This small molecule binds to this protein.
Small molecule (SMILES): Nc1nc(=O)c2ncn(CCN(CCOCCP(=O)(O)O)CCP(=O)(O)O)c2[nH]1

Binding-site contacts:
Ligand atom N2 contacts residue PHE186 of chain 1.G at 4.0 Å.
Ligand atom OAH contacts residue THR138 of chain 1.G at 4.0 Å.
Ligand atom OAH contacts residue ASP137 of chain 1.G at 3.2 Å (salt-bridge).
Ligand atom O6 contacts residue LYS185 of chain 1.G at 3.2 Å (salt-bridge).
Ligand atom C5 contacts residue LYS165 of chain 1.G at 3.8 Å.
Ligand atom CAL contacts residue MG1 of chain 1.W at 3.6 Å.
Ligand atom OAG contacts residue THR138 of chain 1.G at 3.6 Å.
Ligand atom C6 contacts residue VAL187 of chain 1.G at 3.7 Å (hydrophobic).
Ligand atom CAM contacts residue ILE135 of chain 1.G at 3.9 Å (hydrophobic).
Ligand atom C6 contacts residue PHE186 of chain 1.G at 3.7 Å (hydrophobic).
Ligand atom N7 contacts residue LYS165 of chain 1.G at 3.1 Å (salt-bridge).
Ligand atom OAH contacts residue GLY139 of chain 1.G at 3.7 Å.
Ligand atom N1 contacts residue VAL187 of chain 1.G at 3.0 Å (h-bond).
Ligand atom OAH contacts residue ILE136 of chain 1.G at 3.5 Å.
Ligand atom C5 contacts residue ILE135 of chain 1.G at 3.8 Å (hydrophobic).
Ligand atom C2 contacts residue ASP193 of chain 1.G at 4.0 Å.
Ligand atom PBC contacts residue THR138 of chain 1.G at 3.7 Å.
Ligand atom OAG contacts residue THR141 of chain 1.G at 2.7 Å (h-bond).
Ligand atom N1 contacts residue PHE186 of chain 1.G at 3.5 Å.
Ligand atom OAG contacts residue LYS140 of chain 1.G at 3.7 Å.
Ligand atom PBC contacts residue ASP137 of chain 1.G at 3.9 Å.
Ligand atom C6 contacts residue ILE135 of chain 1.G at 4.0 Å (hydrophobic).
Ligand atom PBC contacts residue GLY139 of chain 1.G at 4.0 Å.
Ligand atom O6 contacts residue LYS165 of chain 1.G at 3.1 Å (salt-bridge).
Ligand atom C8 contacts residue ASP137 of chain 1.G at 3.8 Å.
Ligand atom CAN contacts residue THR141 of chain 1.G at 3.8 Å.
Ligand atom N2 contacts residue VAL187 of chain 1.G at 3.8 Å.
Ligand atom OAD contacts residue ASP137 of chain 1.G at 3.4 Å.
Ligand atom C6 contacts residue LYS165 of chain 1.G at 3.9 Å.
Ligand atom PBC contacts residue THR141 of chain 1.G at 3.9 Å.
Ligand atom N7 contacts residue ILE135 of chain 1.G at 3.7 Å.
Ligand atom N2 contacts residue ASP193 of chain 1.G at 2.8 Å (salt-bridge).
Ligand atom C2 contacts residue PHE186 of chain 1.G at 3.7 Å (hydrophobic).
Ligand atom O6 contacts residue ILE135 of chain 1.G at 4.0 Å.
Ligand atom C2 contacts residue VAL187 of chain 1.G at 3.8 Å (hydrophobic).
Ligand atom OAD contacts residue THR138 of chain 1.G at 2.5 Å (h-bond).
Ligand atom OAD contacts residue GLY139 of chain 1.G at 3.3 Å (h-bond).
Ligand atom O6 contacts residue PHE186 of chain 1.G at 3.4 Å.
Ligand atom O6 contacts residue VAL187 of chain 1.G at 3.0 Å (h-bond).
Ligand atom OAH contacts residue ILE135 of chain 1.G at 3.9 Å.

Sequence of chain 1.G:
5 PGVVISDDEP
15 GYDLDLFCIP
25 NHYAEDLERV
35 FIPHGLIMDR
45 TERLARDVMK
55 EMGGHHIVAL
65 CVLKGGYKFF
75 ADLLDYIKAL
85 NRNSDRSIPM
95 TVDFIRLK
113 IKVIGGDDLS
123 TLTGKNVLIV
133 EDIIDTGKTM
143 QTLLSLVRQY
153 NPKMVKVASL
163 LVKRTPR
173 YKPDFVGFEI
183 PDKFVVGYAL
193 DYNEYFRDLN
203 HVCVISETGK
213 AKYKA